Binding-site contacts:
Ligand atom N5 contacts residue TYR145 of chain 22.A at 2.6 Å (h-bond).
Ligand atom C6 contacts residue ALA146 of chain 22.A at 4.3 Å (hydrophobic).
Ligand atom O4 contacts residue PRO252 of chain 21.A at 4.0 Å.
Ligand atom O4 contacts residue TYR250 of chain 21.A at 3.0 Å.
Ligand atom C1 contacts residue ALA146 of chain 22.A at 4.0 Å (hydrophobic).
Ligand atom O1A contacts residue ALA146 of chain 22.A at 3.2 Å.
Ligand atom O1A contacts residue ASN148 of chain 22.A at 4.5 Å.
Ligand atom C10 contacts residue TYR250 of chain 21.A at 2.9 Å (hydrophobic).
Ligand atom O10 contacts residue ASN96 of chain 21.A at 4.3 Å.
Ligand atom C8 contacts residue ALA146 of chain 22.A at 4.4 Å (hydrophobic).
Ligand atom C4 contacts residue PRO252 of chain 21.A at 4.3 Å (hydrophobic).
Ligand atom C11 contacts residue TYR145 of chain 22.A at 3.8 Å (hydrophobic).
Ligand atom C4 contacts residue TYR250 of chain 21.A at 4.3 Å (hydrophobic).
Ligand atom C5 contacts residue TYR145 of chain 22.A at 3.4 Å (hydrophobic).
Ligand atom O4 contacts residue ASN251 of chain 21.A at 4.3 Å.
Ligand atom C6 contacts residue TYR145 of chain 22.A at 3.4 Å (hydrophobic).
Ligand atom C1 contacts residue PRO252 of chain 21.A at 4.1 Å (hydrophobic).
Ligand atom O1B contacts residue PRO252 of chain 21.A at 3.4 Å.
Ligand atom C3 contacts residue PRO252 of chain 21.A at 4.3 Å (hydrophobic).
Ligand atom C9 contacts residue TYR145 of chain 22.A at 4.2 Å (hydrophobic).
Ligand atom C11 contacts residue TYR250 of chain 21.A at 3.1 Å (hydrophobic).
Ligand atom C1 contacts residue SER147 of chain 22.A at 3.6 Å.
Ligand atom O4 contacts residue TYR145 of chain 22.A at 4.1 Å.
Ligand atom O8 contacts residue ALA146 of chain 22.A at 3.4 Å.
Ligand atom O1B contacts residue ALA146 of chain 22.A at 4.3 Å.
Ligand atom C4 contacts residue TYR145 of chain 22.A at 3.6 Å (hydrophobic).
Ligand atom O10 contacts residue TYR250 of chain 21.A at 2.3 Å (h-bond).
Ligand atom O1B contacts residue SER147 of chain 22.A at 2.6 Å (h-bond).
Ligand atom C10 contacts residue TYR145 of chain 22.A at 3.6 Å (hydrophobic).
Ligand atom C11 contacts residue ARG143 of chain 22.A at 3.9 Å.
Ligand atom C7 contacts residue TYR145 of chain 22.A at 3.9 Å (hydrophobic).
Ligand atom N5 contacts residue TYR250 of chain 21.A at 3.9 Å.
Ligand atom O1A contacts residue SER147 of chain 22.A at 3.1 Å (h-bond).
Ligand atom O9 contacts residue TYR145 of chain 22.A at 4.3 Å.

Sequence of chain 21.A:
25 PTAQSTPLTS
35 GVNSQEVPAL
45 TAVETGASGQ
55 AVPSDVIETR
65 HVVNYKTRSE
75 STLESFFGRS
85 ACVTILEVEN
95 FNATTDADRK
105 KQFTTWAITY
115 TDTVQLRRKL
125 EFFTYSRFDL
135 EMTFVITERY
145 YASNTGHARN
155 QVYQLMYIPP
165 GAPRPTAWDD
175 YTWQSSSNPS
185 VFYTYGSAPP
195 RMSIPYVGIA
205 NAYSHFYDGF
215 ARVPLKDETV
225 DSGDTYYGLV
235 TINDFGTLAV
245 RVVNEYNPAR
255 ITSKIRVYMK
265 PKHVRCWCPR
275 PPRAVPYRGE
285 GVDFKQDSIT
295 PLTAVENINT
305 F

Sequence of chain 22.A:
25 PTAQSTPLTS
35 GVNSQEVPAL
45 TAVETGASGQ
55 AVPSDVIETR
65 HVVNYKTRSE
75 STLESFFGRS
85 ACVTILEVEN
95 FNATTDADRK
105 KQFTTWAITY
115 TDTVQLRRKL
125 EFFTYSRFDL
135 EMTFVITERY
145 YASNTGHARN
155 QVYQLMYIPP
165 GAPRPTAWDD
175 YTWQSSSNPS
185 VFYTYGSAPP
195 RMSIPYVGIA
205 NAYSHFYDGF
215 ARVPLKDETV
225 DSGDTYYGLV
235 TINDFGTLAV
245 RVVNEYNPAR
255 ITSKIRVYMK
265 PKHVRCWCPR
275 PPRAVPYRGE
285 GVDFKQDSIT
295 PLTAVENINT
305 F

The small molecule below binds the protein below.
Small molecule (SMILES): CCCCO[C@]1(C(=O)O)C[C@H](O)[C@@H](NC(C)=O)[C@H]([C@H](O)[C@H](O)CO)O1